A small-molecule ligand and the protein it binds are described below.
Small molecule (SMILES): CC(=O)N[C@@H]1[C@@H](O)[C@H](O)[C@@H](CO)O[C@H]1O

Sequence of chain 2.A:
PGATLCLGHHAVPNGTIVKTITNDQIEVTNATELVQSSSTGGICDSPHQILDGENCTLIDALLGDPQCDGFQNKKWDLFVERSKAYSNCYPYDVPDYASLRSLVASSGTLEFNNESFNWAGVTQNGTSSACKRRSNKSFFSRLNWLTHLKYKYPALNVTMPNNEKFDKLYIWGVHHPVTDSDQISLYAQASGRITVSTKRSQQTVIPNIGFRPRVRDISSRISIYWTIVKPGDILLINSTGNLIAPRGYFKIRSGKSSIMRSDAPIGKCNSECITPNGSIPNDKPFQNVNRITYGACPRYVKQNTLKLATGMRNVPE

Binding-site contacts:
Ligand atom C2 contacts residue ASN57 of chain 2.A at 2.4 Å.
Ligand atom C5 contacts residue ASN57 of chain 2.A at 3.6 Å.
Ligand atom C4 contacts residue ASN57 of chain 2.A at 4.2 Å.
Ligand atom C3 contacts residue ASN57 of chain 2.A at 3.8 Å.
Ligand atom O7 contacts residue ASN57 of chain 2.A at 3.7 Å.
Ligand atom C6 contacts residue TYR88 of chain 2.A at 3.6 Å (hydrophobic).
Ligand atom N2 contacts residue ASN57 of chain 2.A at 2.9 Å (h-bond).
Ligand atom O5 contacts residue ASN57 of chain 2.A at 2.3 Å (h-bond).
Ligand atom C5 contacts residue TYR88 of chain 2.A at 4.2 Å (hydrophobic).
Ligand atom C1 contacts residue ASN57 of chain 2.A at 1.4 Å.
Ligand atom C8 contacts residue GLU56 of chain 2.A at 3.5 Å.
Ligand atom O6 contacts residue TYR88 of chain 2.A at 2.9 Å (h-bond).
Ligand atom O5 contacts residue TYR88 of chain 2.A at 3.5 Å (h-bond).
Ligand atom C7 contacts residue ASN57 of chain 2.A at 3.5 Å.